Sequence of chain 4.A:
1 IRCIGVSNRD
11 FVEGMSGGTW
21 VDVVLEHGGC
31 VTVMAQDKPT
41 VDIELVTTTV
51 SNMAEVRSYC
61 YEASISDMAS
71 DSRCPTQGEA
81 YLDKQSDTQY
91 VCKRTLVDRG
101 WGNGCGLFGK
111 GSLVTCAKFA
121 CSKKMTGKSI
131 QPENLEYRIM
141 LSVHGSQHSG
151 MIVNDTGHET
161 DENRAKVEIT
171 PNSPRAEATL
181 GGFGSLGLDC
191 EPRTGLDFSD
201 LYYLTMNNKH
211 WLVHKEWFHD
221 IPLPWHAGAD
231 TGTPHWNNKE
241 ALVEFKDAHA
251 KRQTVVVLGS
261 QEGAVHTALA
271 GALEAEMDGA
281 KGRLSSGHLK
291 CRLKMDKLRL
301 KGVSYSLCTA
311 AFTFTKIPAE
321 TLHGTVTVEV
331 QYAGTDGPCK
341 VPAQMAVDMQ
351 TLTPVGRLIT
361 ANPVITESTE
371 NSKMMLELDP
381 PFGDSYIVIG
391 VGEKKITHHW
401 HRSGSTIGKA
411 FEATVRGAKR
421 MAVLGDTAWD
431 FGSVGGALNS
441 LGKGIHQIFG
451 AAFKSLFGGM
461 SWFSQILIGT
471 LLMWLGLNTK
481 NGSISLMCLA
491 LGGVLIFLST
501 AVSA

Binding-site contacts:
Ligand atom O5 contacts residue MET151 of chain 4.A at 3.9 Å.
Ligand atom N2 contacts residue ASN154 of chain 4.A at 2.9 Å (h-bond).
Ligand atom C2 contacts residue ASN154 of chain 4.A at 2.5 Å.
Ligand atom C1 contacts residue THR156 of chain 4.A at 3.2 Å.
Ligand atom O5 contacts residue THR156 of chain 4.A at 3.9 Å.
Ligand atom C1 contacts residue ASN154 of chain 4.A at 1.4 Å.
Ligand atom O5 contacts residue ASN154 of chain 4.A at 2.3 Å (h-bond).
Ligand atom C8 contacts residue ASN154 of chain 4.A at 2.8 Å.
Ligand atom O7 contacts residue ASN154 of chain 4.A at 4.3 Å.
Ligand atom C6 contacts residue MET151 of chain 4.A at 4.0 Å (hydrophobic).
Ligand atom C7 contacts residue ASN154 of chain 4.A at 3.3 Å.
Ligand atom C4 contacts residue ASN154 of chain 4.A at 4.3 Å.
Ligand atom C5 contacts residue ASN154 of chain 4.A at 3.7 Å.
Ligand atom C3 contacts residue THR156 of chain 4.A at 4.5 Å.
Ligand atom O6 contacts residue MET151 of chain 4.A at 4.0 Å.
Ligand atom N2 contacts residue THR156 of chain 4.A at 4.3 Å.
Ligand atom C3 contacts residue ASN154 of chain 4.A at 3.8 Å.
Ligand atom C2 contacts residue THR156 of chain 4.A at 4.2 Å.
Ligand atom C5 contacts residue THR156 of chain 4.A at 4.1 Å.

A small-molecule ligand and the protein it binds are described below.
Small molecule (SMILES): CC(=O)N[C@@H]1[C@@H](O)[C@H](O)[C@@H](CO)O[C@H]1O